A small-molecule ligand and the protein it binds are described below.
Small molecule (SMILES): CC(C)[C@@H](C=O)NC(=O)CNC(=O)[C@H](Cc1cnc[nH]1)NC(=O)[C@@H]1CCCN1C(=O)[C@H](C)NC(=O)[C@H](CO)NC(=O)[C@H](CCC(N)=O)NC(=O)[C@@H]1CCCN1C(=O)[C@@H](N)[C@@H](C)O

Sequence of chain 1.A:
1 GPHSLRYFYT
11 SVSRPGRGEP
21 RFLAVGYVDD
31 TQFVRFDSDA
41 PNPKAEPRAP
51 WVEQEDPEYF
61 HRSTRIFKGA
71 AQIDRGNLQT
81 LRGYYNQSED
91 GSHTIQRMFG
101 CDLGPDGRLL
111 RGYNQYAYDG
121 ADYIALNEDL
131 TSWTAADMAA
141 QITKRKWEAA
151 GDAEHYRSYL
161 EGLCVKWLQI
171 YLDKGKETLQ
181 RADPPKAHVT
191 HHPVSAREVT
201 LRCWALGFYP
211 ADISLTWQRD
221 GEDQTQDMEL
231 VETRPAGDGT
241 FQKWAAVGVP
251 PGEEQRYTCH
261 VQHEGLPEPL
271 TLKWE

Binding-site contacts:
Ligand atom CG2 contacts residue TRP167 of chain 1.A at 3.5 Å (hydrophobic).
Ligand atom N contacts residue TYR7 of chain 1.A at 3.4 Å (h-bond).
Ligand atom O contacts residue PHE99 of chain 1.A at 3.4 Å.
Ligand atom C contacts residue TYR7 of chain 1.A at 3.4 Å (hydrophobic).
Ligand atom OG contacts residue ALA70 of chain 1.A at 3.1 Å (h-bond).
Ligand atom OG1 contacts residue TRP167 of chain 1.A at 3.1 Å.
Ligand atom CD2 contacts residue ASP152 of chain 1.A at 3.0 Å.
Ligand atom CD contacts residue SER63 of chain 1.A at 3.1 Å.
Ligand atom CG2 contacts residue TYR59 of chain 1.A at 3.4 Å (hydrophobic).
Ligand atom OG contacts residue GLY69 of chain 1.A at 3.6 Å.
Ligand atom O contacts residue TYR84 of chain 1.A at 3.5 Å (h-bond).
Ligand atom O contacts residue LYS146 of chain 1.A at 3.1 Å (salt-bridge).
Ligand atom O contacts residue TRP147 of chain 1.A at 3.0 Å (h-bond).
Ligand atom O contacts residue TYR159 of chain 1.A at 2.9 Å (h-bond).
Ligand atom CA contacts residue THR143 of chain 1.A at 3.6 Å.
Ligand atom CB contacts residue THR143 of chain 1.A at 3.5 Å.
Ligand atom CA contacts residue ASN77 of chain 1.A at 3.0 Å.
Ligand atom CD contacts residue TYR7 of chain 1.A at 3.5 Å (hydrophobic).
Ligand atom CB contacts residue ASP152 of chain 1.A at 3.5 Å.
Ligand atom N contacts residue ILE66 of chain 1.A at 3.5 Å.
Ligand atom O contacts residue THR80 of chain 1.A at 3.5 Å (h-bond).
Ligand atom N contacts residue ASN77 of chain 1.A at 3.0 Å (h-bond).
Ligand atom CA contacts residue TYR7 of chain 1.A at 3.3 Å (hydrophobic).
Ligand atom C contacts residue TYR84 of chain 1.A at 3.5 Å (hydrophobic).
Ligand atom C contacts residue THR143 of chain 1.A at 3.3 Å.
Ligand atom C contacts residue ASN77 of chain 1.A at 3.5 Å.
Ligand atom CG contacts residue HIS155 of chain 1.A at 3.5 Å.
Ligand atom CG2 contacts residue ASN77 of chain 1.A at 3.6 Å.
Ligand atom OE1 contacts residue ARG97 of chain 1.A at 2.8 Å (salt-bridge).
Ligand atom O contacts residue ARG97 of chain 1.A at 3.0 Å (salt-bridge).
Ligand atom O contacts residue TYR159 of chain 1.A at 3.5 Å.
Ligand atom CB contacts residue TYR116 of chain 1.A at 3.5 Å (hydrophobic).
Ligand atom CB contacts residue TYR159 of chain 1.A at 3.4 Å (hydrophobic).
Ligand atom O contacts residue TYR9 of chain 1.A at 3.0 Å (h-bond).
Ligand atom N contacts residue TYR7 of chain 1.A at 3.1 Å (h-bond).
Ligand atom N contacts residue TYR171 of chain 1.A at 2.7 Å (h-bond).
Ligand atom CB contacts residue TYR9 of chain 1.A at 3.5 Å (hydrophobic).
Ligand atom CB contacts residue PHE67 of chain 1.A at 3.5 Å (hydrophobic).
Ligand atom CG contacts residue PHE67 of chain 1.A at 3.5 Å (hydrophobic).
Ligand atom O contacts residue ILE66 of chain 1.A at 3.5 Å.